Sequence of chain 1.F:
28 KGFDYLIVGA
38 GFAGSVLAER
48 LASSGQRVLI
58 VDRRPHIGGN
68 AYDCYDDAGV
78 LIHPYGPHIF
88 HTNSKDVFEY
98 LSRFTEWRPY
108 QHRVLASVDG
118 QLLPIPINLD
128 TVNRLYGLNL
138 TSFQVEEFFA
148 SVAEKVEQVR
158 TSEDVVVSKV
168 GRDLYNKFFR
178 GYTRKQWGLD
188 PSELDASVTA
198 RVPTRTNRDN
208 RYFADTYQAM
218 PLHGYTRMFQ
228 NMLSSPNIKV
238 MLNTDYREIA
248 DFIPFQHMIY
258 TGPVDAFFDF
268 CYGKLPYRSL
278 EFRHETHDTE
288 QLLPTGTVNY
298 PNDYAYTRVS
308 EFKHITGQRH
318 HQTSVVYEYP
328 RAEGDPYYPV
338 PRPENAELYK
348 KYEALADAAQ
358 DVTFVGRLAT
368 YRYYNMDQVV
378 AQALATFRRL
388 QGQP

This small molecule binds to this protein.
Small molecule (SMILES): OC[C@@H](O)C(O)[C@@H](O)CO

Binding-site contacts:
Ligand atom O5 contacts residue GLU144 of chain 1.F at 4.2 Å.
Ligand atom C4 contacts residue PHE140 of chain 1.F at 3.7 Å (hydrophobic).
Ligand atom O1 contacts residue PHE140 of chain 1.F at 4.1 Å.
Ligand atom O2 contacts residue PHE140 of chain 1.F at 4.1 Å.
Ligand atom O4 contacts residue PHE140 of chain 1.F at 3.3 Å.
Ligand atom C2 contacts residue PHE140 of chain 1.F at 3.9 Å (hydrophobic).
Ligand atom O4 contacts residue THR138 of chain 1.F at 3.9 Å.
Ligand atom O5 contacts residue GLN141 of chain 1.F at 4.0 Å.